A small-molecule ligand and the protein it binds are described below.
Small molecule (SMILES): [H]/N=C(/N)NC[C@@H]1[C@@H](NC(=O)C(=O)Nc2ccc(Cl)c(F)c2)c2ccc(CNC)cc2N1C(=O)OCC(F)(F)F

Sequence of chain 1.D:
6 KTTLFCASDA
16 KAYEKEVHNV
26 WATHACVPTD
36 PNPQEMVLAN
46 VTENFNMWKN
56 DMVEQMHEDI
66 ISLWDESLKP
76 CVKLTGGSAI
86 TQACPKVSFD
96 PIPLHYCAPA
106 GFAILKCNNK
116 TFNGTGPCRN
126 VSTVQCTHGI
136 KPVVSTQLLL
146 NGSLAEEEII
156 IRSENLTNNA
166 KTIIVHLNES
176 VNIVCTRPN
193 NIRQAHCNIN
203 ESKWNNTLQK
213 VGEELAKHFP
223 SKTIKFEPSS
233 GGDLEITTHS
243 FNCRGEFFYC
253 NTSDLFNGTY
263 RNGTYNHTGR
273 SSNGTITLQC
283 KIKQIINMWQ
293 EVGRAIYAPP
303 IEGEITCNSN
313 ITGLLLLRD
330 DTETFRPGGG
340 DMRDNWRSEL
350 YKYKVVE

Binding-site contacts:
Ligand atom N18 contacts residue ASN289 of chain 1.D at 2.8 Å (h-bond).
Ligand atom C26 contacts residue SER242 of chain 1.D at 3.6 Å.
Ligand atom CL23 contacts residue PHE249 of chain 1.D at 3.7 Å.
Ligand atom C20 contacts residue ASN289 of chain 1.D at 3.0 Å.
Ligand atom C13 contacts residue GLY339 of chain 1.D at 3.5 Å.
Ligand atom O27 contacts residue MET341 of chain 1.D at 3.4 Å.
Ligand atom C24 contacts residue SER242 of chain 1.D at 3.4 Å.
Ligand atom C19 contacts residue ASN289 of chain 1.D at 3.4 Å.
Ligand atom C14 contacts residue GLY339 of chain 1.D at 3.6 Å.
Ligand atom N30 contacts residue MET290 of chain 1.D at 2.8 Å (h-bond).
Ligand atom N32 contacts residue GLY295 of chain 1.D at 3.1 Å (h-bond).
Ligand atom C11 contacts residue GLY338 of chain 1.D at 3.5 Å.
Ligand atom N03 contacts residue GLY339 of chain 1.D at 3.2 Å (h-bond).
Ligand atom C35 contacts residue TRP291 of chain 1.D at 3.5 Å (hydrophobic).
Ligand atom C05 contacts residue GLY339 of chain 1.D at 3.6 Å.
Ligand atom C04 contacts residue GLY339 of chain 1.D at 3.4 Å.
Ligand atom N15 contacts residue GLY339 of chain 1.D at 2.9 Å (h-bond).
Ligand atom F25 contacts residue VAL139 of chain 1.D at 3.6 Å.
Ligand atom C02 contacts residue GLY339 of chain 1.D at 3.4 Å.
Ligand atom N32 contacts residue MET290 of chain 1.D at 3.0 Å (h-bond).
Ligand atom F25 contacts residue SER242 of chain 1.D at 3.2 Å.
Ligand atom O28 contacts residue MET290 of chain 1.D at 3.1 Å (h-bond).
Ligand atom N18 contacts residue GLU237 of chain 1.D at 3.3 Å.
Ligand atom O27 contacts residue TRP291 of chain 1.D at 3.6 Å.
Ligand atom N30 contacts residue GLU293 of chain 1.D at 3.4 Å (salt-bridge).
Ligand atom F38 contacts residue GLN292 of chain 1.D at 3.6 Å.
Ligand atom N32 contacts residue GLU293 of chain 1.D at 3.5 Å (salt-bridge).
Ligand atom C31 contacts residue MET290 of chain 1.D at 3.3 Å (hydrophobic).
Ligand atom CL23 contacts residue PHE243 of chain 1.D at 3.6 Å.
Ligand atom C21 contacts residue ILE288 of chain 1.D at 3.6 Å (hydrophobic).
Ligand atom F25 contacts residue SER140 of chain 1.D at 3.5 Å.
Ligand atom C20 contacts residue ILE288 of chain 1.D at 3.5 Å (hydrophobic).
Ligand atom O28 contacts residue ASN289 of chain 1.D at 3.3 Å (h-bond).
Ligand atom O34 contacts residue TRP291 of chain 1.D at 3.3 Å (h-bond).
Ligand atom C06 contacts residue ILE238 of chain 1.D at 3.7 Å (hydrophobic).
Ligand atom C19 contacts residue GLU237 of chain 1.D at 3.4 Å.
Ligand atom F38 contacts residue GLU293 of chain 1.D at 3.3 Å.
Ligand atom C17 contacts residue TRP291 of chain 1.D at 3.7 Å (hydrophobic).
Ligand atom C16 contacts residue MET290 of chain 1.D at 3.6 Å (hydrophobic).
Ligand atom O27 contacts residue GLY339 of chain 1.D at 3.4 Å (h-bond).